Sequence of chain 1.B:
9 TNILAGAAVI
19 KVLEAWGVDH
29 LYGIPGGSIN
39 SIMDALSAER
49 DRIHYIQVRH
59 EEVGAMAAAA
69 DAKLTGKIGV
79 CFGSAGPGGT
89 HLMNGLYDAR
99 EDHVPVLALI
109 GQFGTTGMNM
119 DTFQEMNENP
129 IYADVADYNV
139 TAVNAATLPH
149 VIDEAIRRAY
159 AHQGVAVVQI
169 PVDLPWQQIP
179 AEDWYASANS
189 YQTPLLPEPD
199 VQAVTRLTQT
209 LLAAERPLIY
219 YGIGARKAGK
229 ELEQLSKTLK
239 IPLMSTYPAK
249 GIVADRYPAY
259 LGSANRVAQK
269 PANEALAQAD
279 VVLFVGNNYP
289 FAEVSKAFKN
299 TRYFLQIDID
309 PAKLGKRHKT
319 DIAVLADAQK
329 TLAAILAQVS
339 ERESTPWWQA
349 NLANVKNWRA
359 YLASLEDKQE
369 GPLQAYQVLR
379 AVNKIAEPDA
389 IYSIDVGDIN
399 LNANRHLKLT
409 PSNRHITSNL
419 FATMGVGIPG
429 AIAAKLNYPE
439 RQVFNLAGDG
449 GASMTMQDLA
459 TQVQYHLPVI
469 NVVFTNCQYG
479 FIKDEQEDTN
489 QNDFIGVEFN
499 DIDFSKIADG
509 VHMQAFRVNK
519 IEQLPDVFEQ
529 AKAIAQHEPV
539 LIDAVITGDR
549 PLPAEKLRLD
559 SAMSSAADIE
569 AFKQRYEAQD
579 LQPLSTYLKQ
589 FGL

The small molecule below binds the protein below.
Small molecule (SMILES): CC(=O)C(=O)O

Binding-site contacts:
Ligand atom O contacts residue PHE479 of chain 2.B at 4.3 Å.
Ligand atom CA contacts residue FAD1 of chain 2.V at 3.9 Å.
Ligand atom C contacts residue ASN263 of chain 2.B at 3.8 Å.
Ligand atom OXT contacts residue PHE289 of chain 2.B at 3.8 Å.
Ligand atom C contacts residue ARG264 of chain 2.B at 3.5 Å.
Ligand atom O3 contacts residue ARG264 of chain 2.B at 3.5 Å.
Ligand atom CA contacts residue PHE479 of chain 2.B at 4.0 Å (hydrophobic).
Ligand atom C contacts residue PHE289 of chain 2.B at 4.4 Å (hydrophobic).
Ligand atom CA contacts residue PHE289 of chain 2.B at 3.9 Å (hydrophobic).
Ligand atom O contacts residue ARG264 of chain 2.B at 2.9 Å (salt-bridge).
Ligand atom CB contacts residue PHE479 of chain 2.B at 4.1 Å (hydrophobic).
Ligand atom CB contacts residue FAD1 of chain 2.V at 3.8 Å.
Ligand atom O3 contacts residue ASN263 of chain 2.B at 3.5 Å (h-bond).
Ligand atom CB contacts residue PHE121 of chain 1.B at 3.4 Å (hydrophobic).
Ligand atom CB contacts residue PHE289 of chain 2.B at 3.9 Å (hydrophobic).
Ligand atom O3 contacts residue PHE479 of chain 2.B at 3.9 Å.
Ligand atom O3 contacts residue PHE289 of chain 2.B at 4.0 Å.
Ligand atom O3 contacts residue FAD1 of chain 2.V at 3.1 Å (h-bond).
Ligand atom CA contacts residue ARG264 of chain 2.B at 4.0 Å.
Ligand atom O3 contacts residue VAL265 of chain 2.B at 4.2 Å.
Ligand atom OXT contacts residue ARG264 of chain 2.B at 4.0 Å.
Ligand atom CA contacts residue ASN263 of chain 2.B at 3.8 Å.
Ligand atom O contacts residue GLU483 of chain 2.B at 4.0 Å.
Ligand atom OXT contacts residue ASN263 of chain 2.B at 3.0 Å (h-bond).

Sequence of chain 2.B:
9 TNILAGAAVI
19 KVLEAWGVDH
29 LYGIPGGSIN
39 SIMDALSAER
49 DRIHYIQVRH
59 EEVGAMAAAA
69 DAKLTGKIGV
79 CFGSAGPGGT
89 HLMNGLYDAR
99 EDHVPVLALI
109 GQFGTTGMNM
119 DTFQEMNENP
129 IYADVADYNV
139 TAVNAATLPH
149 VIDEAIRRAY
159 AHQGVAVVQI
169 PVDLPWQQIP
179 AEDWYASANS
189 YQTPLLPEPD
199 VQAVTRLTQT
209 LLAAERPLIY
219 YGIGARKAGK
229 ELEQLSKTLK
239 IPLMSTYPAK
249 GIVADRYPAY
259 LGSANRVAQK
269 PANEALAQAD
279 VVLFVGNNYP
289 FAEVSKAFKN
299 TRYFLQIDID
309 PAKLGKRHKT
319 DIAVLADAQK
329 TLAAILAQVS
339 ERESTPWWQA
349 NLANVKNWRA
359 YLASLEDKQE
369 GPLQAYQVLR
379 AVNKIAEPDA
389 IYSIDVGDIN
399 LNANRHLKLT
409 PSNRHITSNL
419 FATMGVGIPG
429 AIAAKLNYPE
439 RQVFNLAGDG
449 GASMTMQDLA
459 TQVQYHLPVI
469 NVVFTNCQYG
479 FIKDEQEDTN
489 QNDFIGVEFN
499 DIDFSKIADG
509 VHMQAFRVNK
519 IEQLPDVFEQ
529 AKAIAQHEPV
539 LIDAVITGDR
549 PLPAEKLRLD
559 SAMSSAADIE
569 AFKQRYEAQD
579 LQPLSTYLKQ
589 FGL